Binding-site contacts:
Ligand atom N3 contacts residue GLN282 of chain 1.A at 4.2 Å.
Ligand atom N5 contacts residue ILE248 of chain 1.A at 4.3 Å.
Ligand atom C6 contacts residue ILE248 of chain 1.A at 3.7 Å (hydrophobic).
Ligand atom C2 contacts residue PHE285 of chain 1.A at 3.6 Å (hydrophobic).
Ligand atom C9 contacts residue ASP230 of chain 1.A at 4.4 Å.
Ligand atom C9 contacts residue LEU231 of chain 1.A at 3.5 Å (hydrophobic).
Ligand atom C11 contacts residue ILE248 of chain 1.A at 4.2 Å (hydrophobic).
Ligand atom C7 contacts residue ILE248 of chain 1.A at 3.5 Å (hydrophobic).
Ligand atom C8 contacts residue VAL234 of chain 1.A at 4.0 Å (hydrophobic).
Ligand atom C8 contacts residue LEU231 of chain 1.A at 4.1 Å (hydrophobic).
Ligand atom C4 contacts residue PHE285 of chain 1.A at 3.7 Å (hydrophobic).
Ligand atom C11 contacts residue PHE285 of chain 1.A at 3.6 Å (hydrophobic).
Ligand atom N5 contacts residue GLN282 of chain 1.A at 3.5 Å (h-bond).
Ligand atom N3 contacts residue PHE252 of chain 1.A at 4.2 Å.
Ligand atom C7 contacts residue VAL234 of chain 1.A at 3.7 Å (hydrophobic).
Ligand atom C2 contacts residue PHE252 of chain 1.A at 4.3 Å (hydrophobic).
Ligand atom C8 contacts residue ILE248 of chain 1.A at 3.7 Å (hydrophobic).
Ligand atom C6 contacts residue PHE285 of chain 1.A at 3.6 Å (hydrophobic).
Ligand atom N3 contacts residue PHE285 of chain 1.A at 3.7 Å.
Ligand atom N5 contacts residue PHE285 of chain 1.A at 3.6 Å.
Ligand atom C7 contacts residue SER233 of chain 1.A at 3.7 Å.
Ligand atom C2 contacts residue ILE248 of chain 1.A at 4.5 Å (hydrophobic).
Ligand atom C10 contacts residue LEU231 of chain 1.A at 3.7 Å (hydrophobic).
Ligand atom C10 contacts residue ILE248 of chain 1.A at 4.3 Å (hydrophobic).
Ligand atom C8 contacts residue TYR80 of chain 1.A at 4.0 Å (hydrophobic).
Ligand atom C10 contacts residue PHE285 of chain 1.A at 4.0 Å (hydrophobic).
Ligand atom C9 contacts residue TYR80 of chain 1.A at 3.5 Å (hydrophobic).
Ligand atom C9 contacts residue SER233 of chain 1.A at 4.3 Å.
Ligand atom C8 contacts residue SER233 of chain 1.A at 3.2 Å.
Ligand atom O1 contacts residue PHE285 of chain 1.A at 3.8 Å.
Ligand atom C4 contacts residue GLN282 of chain 1.A at 3.1 Å.
Ligand atom C7 contacts residue PHE285 of chain 1.A at 4.0 Å (hydrophobic).
Ligand atom C10 contacts residue TYR80 of chain 1.A at 4.4 Å (hydrophobic).
Ligand atom C9 contacts residue ILE248 of chain 1.A at 4.1 Å (hydrophobic).
Ligand atom O1 contacts residue PHE252 of chain 1.A at 4.0 Å.

The small molecule below binds the protein below.
Small molecule (SMILES): O=c1nc[nH]c2ccccc12

Sequence of chain 1.A:
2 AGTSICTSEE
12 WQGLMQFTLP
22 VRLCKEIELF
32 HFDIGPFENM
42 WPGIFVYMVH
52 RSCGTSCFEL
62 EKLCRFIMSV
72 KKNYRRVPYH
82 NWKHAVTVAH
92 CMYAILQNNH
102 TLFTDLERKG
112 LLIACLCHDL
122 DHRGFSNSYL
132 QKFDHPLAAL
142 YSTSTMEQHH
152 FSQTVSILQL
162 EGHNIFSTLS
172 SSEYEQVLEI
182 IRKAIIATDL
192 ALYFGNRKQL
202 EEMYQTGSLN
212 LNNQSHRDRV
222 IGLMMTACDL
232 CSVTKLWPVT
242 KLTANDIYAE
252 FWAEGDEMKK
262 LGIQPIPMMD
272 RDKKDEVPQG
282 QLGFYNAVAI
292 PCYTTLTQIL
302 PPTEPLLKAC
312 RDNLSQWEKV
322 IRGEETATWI